Sequence of chain 1.E:
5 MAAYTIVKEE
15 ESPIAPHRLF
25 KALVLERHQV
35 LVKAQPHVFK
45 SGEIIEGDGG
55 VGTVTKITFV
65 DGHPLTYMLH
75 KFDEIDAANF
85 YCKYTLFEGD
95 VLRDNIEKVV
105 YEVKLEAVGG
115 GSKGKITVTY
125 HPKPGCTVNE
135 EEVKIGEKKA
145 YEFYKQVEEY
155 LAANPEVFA

Sequence of chain 1.G:
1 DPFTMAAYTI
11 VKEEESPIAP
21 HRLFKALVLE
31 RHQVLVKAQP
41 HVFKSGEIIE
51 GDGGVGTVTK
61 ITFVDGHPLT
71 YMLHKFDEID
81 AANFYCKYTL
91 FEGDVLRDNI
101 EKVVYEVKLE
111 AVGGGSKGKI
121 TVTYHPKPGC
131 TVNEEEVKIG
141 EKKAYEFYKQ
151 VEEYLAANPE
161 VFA

This small molecule binds to this protein.
Small molecule (SMILES): O=S(=O)(O)c1cccc2cccc(Nc3ccccc3)c12

Sequence of chain 1.CA:
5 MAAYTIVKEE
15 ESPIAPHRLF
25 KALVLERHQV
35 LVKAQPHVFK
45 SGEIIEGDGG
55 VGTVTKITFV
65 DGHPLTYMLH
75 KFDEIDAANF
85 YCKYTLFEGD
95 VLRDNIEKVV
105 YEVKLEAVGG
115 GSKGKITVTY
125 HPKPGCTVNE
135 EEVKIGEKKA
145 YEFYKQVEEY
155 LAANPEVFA

Binding-site contacts:
Ligand atom S contacts residue GLY51 of chain 1.E at 4.2 Å.
Ligand atom C2 contacts residue GLY113 of chain 1.G at 3.5 Å.
Ligand atom C16 contacts residue ALA81 of chain 1.CA at 3.3 Å (hydrophobic).
Ligand atom O3 contacts residue GLY51 of chain 1.E at 3.4 Å (h-bond).
Ligand atom C7 contacts residue PHE162 of chain 1.CA at 3.8 Å (hydrophobic).
Ligand atom C1 contacts residue GLY113 of chain 1.G at 3.6 Å.
Ligand atom C15 contacts residue ALA82 of chain 1.CA at 4.0 Å (hydrophobic).
Ligand atom O1 contacts residue GLY114 of chain 1.G at 3.0 Å (h-bond).
Ligand atom C3 contacts residue GLY113 of chain 1.G at 4.2 Å.
Ligand atom C14 contacts residue GLY51 of chain 1.E at 4.0 Å.
Ligand atom C13 contacts residue GLY51 of chain 1.E at 3.3 Å.
Ligand atom C1 contacts residue GLY114 of chain 1.G at 3.6 Å.
Ligand atom C2 contacts residue ALA81 of chain 1.CA at 3.3 Å (hydrophobic).
Ligand atom C11 contacts residue GLY51 of chain 1.E at 3.8 Å.
Ligand atom O1 contacts residue GLY113 of chain 1.G at 4.0 Å.
Ligand atom C12 contacts residue GLU50 of chain 1.E at 3.2 Å.
Ligand atom C3 contacts residue ALA81 of chain 1.CA at 3.4 Å (hydrophobic).
Ligand atom S contacts residue GLU50 of chain 1.E at 4.2 Å.
Ligand atom C13 contacts residue GLU50 of chain 1.E at 3.6 Å.
Ligand atom C6 contacts residue LYS25 of chain 1.CA at 3.8 Å.
Ligand atom C5 contacts residue HIS21 of chain 1.CA at 3.8 Å.
Ligand atom C11 contacts residue GLY113 of chain 1.G at 3.8 Å.
Ligand atom O1 contacts residue GLU50 of chain 1.E at 3.1 Å.
Ligand atom C3 contacts residue PHE24 of chain 1.CA at 4.1 Å (hydrophobic).
Ligand atom C10 contacts residue GLY113 of chain 1.G at 4.1 Å.
Ligand atom S contacts residue GLY114 of chain 1.G at 4.2 Å.
Ligand atom C2 contacts residue GLY114 of chain 1.G at 4.1 Å.
Ligand atom C16 contacts residue GLY113 of chain 1.G at 3.9 Å.
Ligand atom N contacts residue GLY114 of chain 1.G at 3.7 Å.
Ligand atom C7 contacts residue HIS21 of chain 1.CA at 3.5 Å.
Ligand atom C7 contacts residue LYS25 of chain 1.CA at 4.0 Å.
Ligand atom C4 contacts residue HIS21 of chain 1.CA at 3.4 Å.
Ligand atom N contacts residue GLY113 of chain 1.G at 3.7 Å.
Ligand atom C14 contacts residue GLY56 of chain 1.E at 3.8 Å.
Ligand atom C6 contacts residue HIS21 of chain 1.CA at 3.3 Å.
Ligand atom C15 contacts residue ALA81 of chain 1.CA at 3.8 Å (hydrophobic).
Ligand atom C12 contacts residue GLY51 of chain 1.E at 3.1 Å.
Ligand atom C10 contacts residue GLY114 of chain 1.G at 3.8 Å.
Ligand atom C9 contacts residue GLY114 of chain 1.G at 4.0 Å.
Ligand atom C13 contacts residue GLY56 of chain 1.E at 3.7 Å.